Sequence of chain 1.B:
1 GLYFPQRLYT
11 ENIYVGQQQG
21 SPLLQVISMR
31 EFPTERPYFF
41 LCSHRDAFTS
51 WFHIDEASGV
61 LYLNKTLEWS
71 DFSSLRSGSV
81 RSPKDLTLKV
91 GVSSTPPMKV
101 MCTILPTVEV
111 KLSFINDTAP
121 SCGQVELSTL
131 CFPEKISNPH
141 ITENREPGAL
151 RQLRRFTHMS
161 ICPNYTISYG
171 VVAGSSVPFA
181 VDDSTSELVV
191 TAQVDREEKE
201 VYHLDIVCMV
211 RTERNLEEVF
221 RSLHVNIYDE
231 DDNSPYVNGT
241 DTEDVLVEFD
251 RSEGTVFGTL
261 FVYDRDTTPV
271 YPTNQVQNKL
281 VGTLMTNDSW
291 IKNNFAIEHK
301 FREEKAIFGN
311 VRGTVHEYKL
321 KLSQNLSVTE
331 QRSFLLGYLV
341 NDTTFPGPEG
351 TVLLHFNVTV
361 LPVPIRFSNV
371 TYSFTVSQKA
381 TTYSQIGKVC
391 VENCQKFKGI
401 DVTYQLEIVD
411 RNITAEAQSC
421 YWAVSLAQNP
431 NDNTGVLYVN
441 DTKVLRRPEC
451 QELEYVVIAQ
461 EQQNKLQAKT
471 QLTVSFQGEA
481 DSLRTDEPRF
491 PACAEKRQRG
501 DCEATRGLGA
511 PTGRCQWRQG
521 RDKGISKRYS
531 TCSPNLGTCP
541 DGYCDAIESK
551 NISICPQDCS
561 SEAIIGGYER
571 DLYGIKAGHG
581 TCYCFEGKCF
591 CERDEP

Binding-site contacts:
Ligand atom C2 contacts residue ASN238 of chain 1.B at 2.4 Å.
Ligand atom C1 contacts residue ASN238 of chain 1.B at 1.4 Å.
Ligand atom C5 contacts residue TYR236 of chain 1.B at 4.5 Å (hydrophobic).
Ligand atom C4 contacts residue ASN238 of chain 1.B at 4.2 Å.
Ligand atom O5 contacts residue ASN238 of chain 1.B at 2.4 Å (h-bond).
Ligand atom C6 contacts residue TYR236 of chain 1.B at 4.0 Å (hydrophobic).
Ligand atom C5 contacts residue ASN238 of chain 1.B at 3.7 Å.
Ligand atom O6 contacts residue TYR236 of chain 1.B at 3.8 Å.
Ligand atom N2 contacts residue ASN238 of chain 1.B at 2.8 Å (h-bond).
Ligand atom C3 contacts residue ASN238 of chain 1.B at 3.8 Å.
Ligand atom C7 contacts residue ASN238 of chain 1.B at 3.7 Å.
Ligand atom C8 contacts residue ASN238 of chain 1.B at 4.2 Å.

A small-molecule ligand and the protein it binds are described below.
Small molecule (SMILES): CC(=O)N[C@@H]1[C@@H](O)[C@H](O)[C@@H](CO)O[C@H]1O